This small molecule binds to this protein.
Small molecule (SMILES): CC(=O)N[C@H]1[C@H](O[C@H]2[C@H](O)[C@@H](NC(C)=O)CO[C@@H]2CO)O[C@H](CO)[C@@H](O)[C@@H]1O

Binding-site contacts:
Ligand atom C1 contacts residue ASN226 of chain 1.A at 1.4 Å.
Ligand atom C2 contacts residue GLU88 of chain 1.A at 4.3 Å.
Ligand atom N2 contacts residue ASN226 of chain 1.A at 2.7 Å (h-bond).
Ligand atom C8 contacts residue ASN226 of chain 1.A at 3.9 Å.
Ligand atom C5 contacts residue ASN226 of chain 1.A at 3.7 Å.
Ligand atom O5 contacts residue ASN226 of chain 1.A at 2.5 Å (h-bond).
Ligand atom C4 contacts residue ASN226 of chain 1.A at 4.4 Å.
Ligand atom O5 contacts residue ASN238 of chain 1.A at 3.7 Å.
Ligand atom C7 contacts residue ASN226 of chain 1.A at 3.4 Å.
Ligand atom C2 contacts residue ASN226 of chain 1.A at 2.6 Å.
Ligand atom C3 contacts residue ASN226 of chain 1.A at 3.8 Å.
Ligand atom O7 contacts residue ASN226 of chain 1.A at 4.1 Å.
Ligand atom O7 contacts residue GLU88 of chain 1.A at 3.0 Å (salt-bridge).
Ligand atom C7 contacts residue GLU88 of chain 1.A at 3.4 Å.
Ligand atom C8 contacts residue GLU88 of chain 1.A at 4.0 Å.
Ligand atom C1 contacts residue ASN238 of chain 1.A at 3.9 Å.
Ligand atom O3 contacts residue ASN226 of chain 1.A at 4.2 Å.
Ligand atom N2 contacts residue GLU88 of chain 1.A at 4.0 Å.
Ligand atom C8 contacts residue LYS224 of chain 1.A at 4.2 Å.

Sequence of chain 1.A:
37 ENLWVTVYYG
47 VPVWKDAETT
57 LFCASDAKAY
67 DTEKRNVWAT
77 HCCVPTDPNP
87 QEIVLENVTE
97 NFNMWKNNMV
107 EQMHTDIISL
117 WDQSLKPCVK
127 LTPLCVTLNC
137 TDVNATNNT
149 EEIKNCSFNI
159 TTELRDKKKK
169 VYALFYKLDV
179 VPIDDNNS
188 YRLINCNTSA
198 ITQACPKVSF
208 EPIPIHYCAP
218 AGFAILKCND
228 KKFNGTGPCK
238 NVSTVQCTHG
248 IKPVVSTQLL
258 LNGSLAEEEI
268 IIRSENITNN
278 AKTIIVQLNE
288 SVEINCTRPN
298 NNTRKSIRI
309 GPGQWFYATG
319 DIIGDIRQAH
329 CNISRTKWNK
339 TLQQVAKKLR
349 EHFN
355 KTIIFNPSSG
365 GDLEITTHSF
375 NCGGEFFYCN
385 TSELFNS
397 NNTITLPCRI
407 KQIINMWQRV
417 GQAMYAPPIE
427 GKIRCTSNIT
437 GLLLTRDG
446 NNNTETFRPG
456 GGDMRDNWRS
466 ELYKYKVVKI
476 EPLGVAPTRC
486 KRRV